The protein below binds the small molecule below.
Small molecule (SMILES): CC(C)c1nc(N(C)S(C)(=O)=O)nc(-c2ccc(F)cc2)c1CC[C@@H](O)C[C@@H](O)CC(=O)O

Sequence of chain 1.C:
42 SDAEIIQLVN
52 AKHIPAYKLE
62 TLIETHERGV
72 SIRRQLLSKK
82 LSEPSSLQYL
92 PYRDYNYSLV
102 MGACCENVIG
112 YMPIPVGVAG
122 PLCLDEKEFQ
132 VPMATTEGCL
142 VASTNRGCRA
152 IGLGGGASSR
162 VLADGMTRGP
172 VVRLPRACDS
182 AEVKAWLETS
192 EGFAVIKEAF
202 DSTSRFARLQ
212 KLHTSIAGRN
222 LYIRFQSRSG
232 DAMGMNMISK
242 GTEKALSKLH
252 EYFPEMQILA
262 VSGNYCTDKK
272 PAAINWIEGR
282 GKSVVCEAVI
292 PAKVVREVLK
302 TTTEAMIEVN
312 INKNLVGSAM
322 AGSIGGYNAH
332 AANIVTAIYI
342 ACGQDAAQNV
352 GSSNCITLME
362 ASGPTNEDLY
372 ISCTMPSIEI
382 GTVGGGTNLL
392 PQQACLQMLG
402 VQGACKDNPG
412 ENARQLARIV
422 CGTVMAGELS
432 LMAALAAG

Sequence of chain 1.D:
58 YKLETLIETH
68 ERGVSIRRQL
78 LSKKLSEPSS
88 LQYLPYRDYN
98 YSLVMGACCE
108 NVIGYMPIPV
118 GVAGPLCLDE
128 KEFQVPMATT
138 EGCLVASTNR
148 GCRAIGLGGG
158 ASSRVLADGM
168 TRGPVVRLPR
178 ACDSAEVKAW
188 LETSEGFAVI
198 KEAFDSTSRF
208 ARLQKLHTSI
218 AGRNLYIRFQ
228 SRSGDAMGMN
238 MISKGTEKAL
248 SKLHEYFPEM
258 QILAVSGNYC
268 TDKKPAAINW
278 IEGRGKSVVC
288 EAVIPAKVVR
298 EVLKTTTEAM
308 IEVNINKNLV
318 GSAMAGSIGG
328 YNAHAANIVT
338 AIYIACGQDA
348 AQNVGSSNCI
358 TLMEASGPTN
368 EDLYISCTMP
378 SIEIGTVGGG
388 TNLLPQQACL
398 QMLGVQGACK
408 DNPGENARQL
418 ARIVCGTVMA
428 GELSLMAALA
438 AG

Binding-site contacts:
Ligand atom O3 contacts residue ASP269 of chain 1.D at 2.9 Å (salt-bridge).
Ligand atom C6 contacts residue GLU138 of chain 1.C at 3.6 Å.
Ligand atom C13 contacts residue CYS140 of chain 1.C at 3.5 Å (hydrophobic).
Ligand atom C1 contacts residue ALA330 of chain 1.C at 3.6 Å (hydrophobic).
Ligand atom C11 contacts residue LEU432 of chain 1.C at 3.8 Å (hydrophobic).
Ligand atom C92 contacts residue LEU141 of chain 1.C at 3.6 Å (hydrophobic).
Ligand atom O1B contacts residue SER263 of chain 1.D at 2.6 Å (h-bond).
Ligand atom C1 contacts residue SER263 of chain 1.D at 3.4 Å.
Ligand atom O1B contacts residue ARG169 of chain 1.D at 3.6 Å.
Ligand atom C5 contacts residue ASN334 of chain 1.C at 3.7 Å.
Ligand atom O1A contacts residue SER263 of chain 1.D at 3.5 Å (h-bond).
Ligand atom C8 contacts residue LEU432 of chain 1.C at 3.7 Å (hydrophobic).
Ligand atom O1A contacts residue LYS314 of chain 1.C at 2.8 Å (salt-bridge).
Ligand atom C5 contacts residue GLU138 of chain 1.C at 3.6 Å.
Ligand atom F1 contacts residue VAL262 of chain 1.D at 3.4 Å.
Ligand atom C84 contacts residue ARG169 of chain 1.D at 3.3 Å.
Ligand atom O1B contacts residue ASN265 of chain 1.D at 3.7 Å.
Ligand atom C85 contacts residue ARG169 of chain 1.D at 3.5 Å.
Ligand atom F1 contacts residue ARG169 of chain 1.D at 2.9 Å.
Ligand atom O5 contacts residue ASN334 of chain 1.C at 2.9 Å (h-bond).
Ligand atom O5 contacts residue GLU138 of chain 1.C at 2.7 Å (salt-bridge).
Ligand atom C1 contacts residue LYS271 of chain 1.D at 3.4 Å.
Ligand atom O1S contacts residue SER144 of chain 1.C at 2.7 Å (h-bond).
Ligand atom C91 contacts residue GLU138 of chain 1.C at 3.8 Å.
Ligand atom C1 contacts residue LYS314 of chain 1.C at 3.4 Å.
Ligand atom C4 contacts residue ASN334 of chain 1.C at 3.8 Å.
Ligand atom N1 contacts residue LEU432 of chain 1.C at 3.7 Å.
Ligand atom O3 contacts residue ARG169 of chain 1.D at 3.1 Å (salt-bridge).
Ligand atom C2 contacts residue ALA330 of chain 1.C at 3.2 Å (hydrophobic).
Ligand atom C3 contacts residue ASP269 of chain 1.D at 3.6 Å.
Ligand atom C2 contacts residue LYS271 of chain 1.D at 3.6 Å.
Ligand atom C83 contacts residue ARG169 of chain 1.D at 3.8 Å.
Ligand atom O1B contacts residue LYS314 of chain 1.C at 3.4 Å (salt-bridge).
Ligand atom F1 contacts residue SER263 of chain 1.D at 3.5 Å.
Ligand atom C4 contacts residue ASP269 of chain 1.D at 3.4 Å.
Ligand atom O2S contacts residue ALA435 of chain 1.C at 3.6 Å.
Ligand atom C92 contacts residue CYS140 of chain 1.C at 3.7 Å (hydrophobic).
Ligand atom O5 contacts residue LYS270 of chain 1.D at 2.7 Å (salt-bridge).
Ligand atom C92 contacts residue GLY139 of chain 1.C at 3.2 Å.
Ligand atom O1B contacts residue LYS271 of chain 1.D at 3.1 Å (salt-bridge).